Sequence of chain 1.A:
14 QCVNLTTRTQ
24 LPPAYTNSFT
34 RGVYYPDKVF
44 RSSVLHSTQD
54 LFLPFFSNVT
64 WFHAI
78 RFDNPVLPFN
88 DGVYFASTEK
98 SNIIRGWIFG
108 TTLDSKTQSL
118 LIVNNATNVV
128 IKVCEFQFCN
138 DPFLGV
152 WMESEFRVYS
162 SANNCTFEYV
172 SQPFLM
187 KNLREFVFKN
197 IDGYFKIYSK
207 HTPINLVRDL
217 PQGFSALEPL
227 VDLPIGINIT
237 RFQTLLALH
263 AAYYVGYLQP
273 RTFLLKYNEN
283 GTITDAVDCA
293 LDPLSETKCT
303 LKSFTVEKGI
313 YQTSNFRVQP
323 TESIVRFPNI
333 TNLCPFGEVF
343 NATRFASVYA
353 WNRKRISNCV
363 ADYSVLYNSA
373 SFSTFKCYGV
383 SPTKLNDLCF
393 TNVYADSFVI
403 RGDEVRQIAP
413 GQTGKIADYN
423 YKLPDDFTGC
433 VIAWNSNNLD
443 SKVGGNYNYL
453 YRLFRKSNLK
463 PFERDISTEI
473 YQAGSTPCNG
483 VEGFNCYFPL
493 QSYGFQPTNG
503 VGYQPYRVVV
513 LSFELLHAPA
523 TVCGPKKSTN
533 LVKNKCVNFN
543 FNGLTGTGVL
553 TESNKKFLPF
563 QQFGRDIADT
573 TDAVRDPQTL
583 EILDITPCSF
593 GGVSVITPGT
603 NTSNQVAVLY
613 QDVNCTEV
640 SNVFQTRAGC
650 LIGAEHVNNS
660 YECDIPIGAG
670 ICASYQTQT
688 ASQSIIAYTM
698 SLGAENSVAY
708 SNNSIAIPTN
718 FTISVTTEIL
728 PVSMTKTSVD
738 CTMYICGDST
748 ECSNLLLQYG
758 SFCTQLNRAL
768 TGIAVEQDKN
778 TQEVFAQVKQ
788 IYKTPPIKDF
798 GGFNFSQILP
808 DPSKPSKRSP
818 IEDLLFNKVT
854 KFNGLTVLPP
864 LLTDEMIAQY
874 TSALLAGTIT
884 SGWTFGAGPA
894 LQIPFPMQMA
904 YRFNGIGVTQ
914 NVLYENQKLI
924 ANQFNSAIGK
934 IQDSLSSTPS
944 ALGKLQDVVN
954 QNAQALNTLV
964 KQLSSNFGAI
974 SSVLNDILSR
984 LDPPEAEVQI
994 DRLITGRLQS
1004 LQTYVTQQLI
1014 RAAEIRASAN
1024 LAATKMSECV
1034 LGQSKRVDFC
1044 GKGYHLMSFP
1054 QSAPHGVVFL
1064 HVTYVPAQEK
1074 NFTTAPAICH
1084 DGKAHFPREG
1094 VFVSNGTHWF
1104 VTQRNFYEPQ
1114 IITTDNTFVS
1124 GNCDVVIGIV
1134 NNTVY

The protein below binds the small molecule below.
Small molecule (SMILES): CC(=O)N[C@H]1[C@H](O[C@H]2[C@H](O)[C@@H](NC(C)=O)CO[C@@H]2CO)O[C@H](CO)[C@@H](O[C@@H]2O[C@H](CO)[C@@H](O)[C@H](O)[C@@H]2O)[C@@H]1O

Binding-site contacts:
Ligand atom C8 contacts residue PRO579 of chain 1.A at 3.7 Å (hydrophobic).
Ligand atom C2 contacts residue GLN580 of chain 1.A at 3.4 Å.
Ligand atom C8 contacts residue THR581 of chain 1.A at 4.0 Å.
Ligand atom C1 contacts residue GLN580 of chain 1.A at 3.6 Å.
Ligand atom C3 contacts residue ASN331 of chain 1.A at 3.8 Å.
Ligand atom N2 contacts residue THR581 of chain 1.A at 4.1 Å.
Ligand atom C1 contacts residue ASN331 of chain 1.A at 1.4 Å.
Ligand atom C4 contacts residue GLN580 of chain 1.A at 4.5 Å.
Ligand atom C5 contacts residue ASN331 of chain 1.A at 3.6 Å.
Ligand atom C8 contacts residue ASN331 of chain 1.A at 4.4 Å.
Ligand atom C7 contacts residue GLN580 of chain 1.A at 3.8 Å.
Ligand atom O3 contacts residue GLN580 of chain 1.A at 4.1 Å.
Ligand atom C7 contacts residue ASN331 of chain 1.A at 3.2 Å.
Ligand atom C8 contacts residue LEU582 of chain 1.A at 3.8 Å (hydrophobic).
Ligand atom C4 contacts residue ASN331 of chain 1.A at 4.2 Å.
Ligand atom C8 contacts residue GLN580 of chain 1.A at 3.8 Å.
Ligand atom O5 contacts residue ASN331 of chain 1.A at 2.4 Å (h-bond).
Ligand atom N2 contacts residue GLN580 of chain 1.A at 2.8 Å (h-bond).
Ligand atom N2 contacts residue ASN331 of chain 1.A at 2.9 Å (h-bond).
Ligand atom C2 contacts residue ASN331 of chain 1.A at 2.4 Å.
Ligand atom C3 contacts residue GLN580 of chain 1.A at 3.4 Å.
Ligand atom O7 contacts residue ASN331 of chain 1.A at 3.1 Å (h-bond).